Sequence of chain 1.A:
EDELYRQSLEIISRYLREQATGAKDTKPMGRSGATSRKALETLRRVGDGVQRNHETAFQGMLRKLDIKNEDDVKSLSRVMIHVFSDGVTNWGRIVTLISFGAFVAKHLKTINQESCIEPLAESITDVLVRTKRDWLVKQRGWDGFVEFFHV

Binding-site contacts:
Ligand atom C23 contacts residue VAL79 of chain 1.A at 3.7 Å (hydrophobic).
Ligand atom O4 contacts residue ARG93 of chain 1.A at 3.3 Å (salt-bridge).
Ligand atom CL1 contacts residue ILE124 of chain 1.A at 3.9 Å.
Ligand atom C12 contacts residue PHE100 of chain 1.A at 3.8 Å (hydrophobic).
Ligand atom C1 contacts residue PHE100 of chain 1.A at 3.7 Å (hydrophobic).
Ligand atom C13 contacts residue THR96 of chain 1.A at 3.9 Å.
Ligand atom C25 contacts residue VAL83 of chain 1.A at 3.9 Å (hydrophobic).
Ligand atom C5 contacts residue MET80 of chain 1.A at 3.9 Å (hydrophobic).
Ligand atom C1 contacts residue MET80 of chain 1.A at 3.8 Å (hydrophobic).
Ligand atom C22 contacts residue VAL83 of chain 1.A at 3.8 Å (hydrophobic).
Ligand atom C10 contacts residue ARG93 of chain 1.A at 3.7 Å.
Ligand atom CL1 contacts residue LEU120 of chain 1.A at 3.5 Å.
Ligand atom O2 contacts residue ARG93 of chain 1.A at 2.7 Å (salt-bridge).
Ligand atom C18 contacts residue PHE58 of chain 1.A at 3.7 Å (hydrophobic).
Ligand atom C24 contacts residue VAL79 of chain 1.A at 3.5 Å (hydrophobic).
Ligand atom C2 contacts residue PHE100 of chain 1.A at 3.7 Å (hydrophobic).
Ligand atom C13 contacts residue VAL83 of chain 1.A at 3.7 Å (hydrophobic).
Ligand atom C6 contacts residue LEU97 of chain 1.A at 3.4 Å (hydrophobic).
Ligand atom C10 contacts residue THR96 of chain 1.A at 3.9 Å.
Ligand atom C6 contacts residue PHE100 of chain 1.A at 3.6 Å (hydrophobic).
Ligand atom C25 contacts residue THR96 of chain 1.A at 3.7 Å.
Ligand atom C9 contacts residue ARG93 of chain 1.A at 3.6 Å.
Ligand atom C10 contacts residue LEU97 of chain 1.A at 3.9 Å (hydrophobic).
Ligand atom C21 contacts residue PHE58 of chain 1.A at 3.5 Å (hydrophobic).
Ligand atom C4 contacts residue PHE100 of chain 1.A at 3.5 Å (hydrophobic).
Ligand atom C1 contacts residue GLY101 of chain 1.A at 3.8 Å.
Ligand atom C3 contacts residue MET80 of chain 1.A at 3.6 Å (hydrophobic).
Ligand atom C8 contacts residue THR96 of chain 1.A at 3.7 Å.
Ligand atom C2 contacts residue MET80 of chain 1.A at 3.6 Å (hydrophobic).
Ligand atom C4 contacts residue MET80 of chain 1.A at 3.6 Å (hydrophobic).
Ligand atom C18 contacts residue PHE100 of chain 1.A at 3.7 Å (hydrophobic).
Ligand atom C7 contacts residue ARG93 of chain 1.A at 3.6 Å.
Ligand atom C9 contacts residue THR96 of chain 1.A at 3.8 Å.
Ligand atom C21 contacts residue MET61 of chain 1.A at 3.9 Å (hydrophobic).
Ligand atom O1 contacts residue LEU97 of chain 1.A at 3.6 Å.
Ligand atom C3 contacts residue PHE100 of chain 1.A at 3.6 Å (hydrophobic).
Ligand atom C21 contacts residue ALA57 of chain 1.A at 3.7 Å (hydrophobic).
Ligand atom CL1 contacts residue GLY101 of chain 1.A at 3.7 Å.
Ligand atom C1 contacts residue LEU97 of chain 1.A at 3.2 Å (hydrophobic).
Ligand atom C5 contacts residue PHE100 of chain 1.A at 3.5 Å (hydrophobic).

This small molecule binds to this protein.
Small molecule (SMILES): O=C(O)[C@H](O)c1ccc2c(c1)N(CC1CCC1)C[C@@]1(CCCc3cc(Cl)ccc31)CO2